Sequence of chain 1.B:
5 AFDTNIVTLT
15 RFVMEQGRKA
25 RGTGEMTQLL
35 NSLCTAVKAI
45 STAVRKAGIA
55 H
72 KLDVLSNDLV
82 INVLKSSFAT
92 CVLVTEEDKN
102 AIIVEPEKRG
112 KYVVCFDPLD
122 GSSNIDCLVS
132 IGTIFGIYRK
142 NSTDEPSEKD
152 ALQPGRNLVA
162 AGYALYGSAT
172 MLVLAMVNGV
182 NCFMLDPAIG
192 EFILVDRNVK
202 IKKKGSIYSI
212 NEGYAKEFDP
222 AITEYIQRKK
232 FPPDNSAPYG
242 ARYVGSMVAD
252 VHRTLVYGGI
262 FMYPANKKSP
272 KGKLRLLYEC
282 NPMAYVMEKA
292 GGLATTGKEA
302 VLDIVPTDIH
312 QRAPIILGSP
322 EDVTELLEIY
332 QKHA

Binding-site contacts:
Ligand atom O1 contacts residue ASP121 of chain 1.A at 2.8 Å (salt-bridge).
Ligand atom O1P contacts residue GLU97 of chain 1.A at 3.4 Å (salt-bridge).
Ligand atom O2P contacts residue GLU97 of chain 1.A at 3.3 Å (salt-bridge).
Ligand atom O5 contacts residue LYS274 of chain 1.A at 3.0 Å (salt-bridge).
Ligand atom P1 contacts residue ASP121 of chain 1.A at 3.3 Å.
Ligand atom C1 contacts residue GLY122 of chain 1.A at 3.7 Å.
Ligand atom O2P contacts residue MG1 of chain 1.C at 3.0 Å.
Ligand atom C6 contacts residue LYS274 of chain 1.A at 3.6 Å.
Ligand atom O5P contacts residue LYS274 of chain 1.A at 3.6 Å.
Ligand atom P1 contacts residue GLY122 of chain 1.A at 3.2 Å.
Ligand atom O4P contacts residue ARG243 of chain 1.B at 2.7 Å (salt-bridge).
Ligand atom O6 contacts residue LYS274 of chain 1.A at 2.8 Å (salt-bridge).
Ligand atom O1 contacts residue GLY122 of chain 1.A at 2.9 Å (h-bond).
Ligand atom O3P contacts residue GLY122 of chain 1.A at 3.7 Å.
Ligand atom O4 contacts residue SER247 of chain 1.A at 3.2 Å (h-bond).
Ligand atom O2P contacts residue ASP121 of chain 1.A at 3.1 Å.
Ligand atom P1 contacts residue MG1 of chain 1.C at 3.2 Å.
Ligand atom P2 contacts residue ASN212 of chain 1.A at 3.7 Å.
Ligand atom O6P contacts residue TYR264 of chain 1.A at 3.5 Å.
Ligand atom O4 contacts residue MET248 of chain 1.A at 3.0 Å (h-bond).
Ligand atom O1P contacts residue MG1 of chain 1.C at 2.6 Å.
Ligand atom O6P contacts residue ASN212 of chain 1.A at 3.2 Å (h-bond).
Ligand atom O4 contacts residue GLY246 of chain 1.A at 3.2 Å.
Ligand atom O4P contacts residue ASN212 of chain 1.A at 3.7 Å.
Ligand atom O2P contacts residue GLY122 of chain 1.A at 2.5 Å (h-bond).
Ligand atom O3 contacts residue ASP121 of chain 1.A at 2.5 Å (salt-bridge).
Ligand atom O3 contacts residue MET248 of chain 1.A at 2.9 Å (h-bond).
Ligand atom C4 contacts residue SER247 of chain 1.A at 3.5 Å.
Ligand atom O3 contacts residue SER247 of chain 1.A at 3.4 Å.
Ligand atom C4 contacts residue MET248 of chain 1.A at 3.5 Å (hydrophobic).
Ligand atom O6P contacts residue TYR244 of chain 1.A at 2.7 Å (h-bond).
Ligand atom O6 contacts residue TYR264 of chain 1.A at 3.6 Å.
Ligand atom C3 contacts residue MET248 of chain 1.A at 3.4 Å (hydrophobic).
Ligand atom C6 contacts residue GLY246 of chain 1.A at 3.7 Å.
Ligand atom C3 contacts residue ASP121 of chain 1.A at 3.7 Å.
Ligand atom O1P contacts residue ASP121 of chain 1.A at 3.5 Å (salt-bridge).
Ligand atom O5P contacts residue TYR264 of chain 1.A at 3.0 Å (h-bond).
Ligand atom O5P contacts residue TYR215 of chain 1.A at 2.6 Å (h-bond).
Ligand atom C2 contacts residue ASP121 of chain 1.A at 3.7 Å.
Ligand atom C4 contacts residue GLY246 of chain 1.A at 3.1 Å.

Sequence of chain 1.A:
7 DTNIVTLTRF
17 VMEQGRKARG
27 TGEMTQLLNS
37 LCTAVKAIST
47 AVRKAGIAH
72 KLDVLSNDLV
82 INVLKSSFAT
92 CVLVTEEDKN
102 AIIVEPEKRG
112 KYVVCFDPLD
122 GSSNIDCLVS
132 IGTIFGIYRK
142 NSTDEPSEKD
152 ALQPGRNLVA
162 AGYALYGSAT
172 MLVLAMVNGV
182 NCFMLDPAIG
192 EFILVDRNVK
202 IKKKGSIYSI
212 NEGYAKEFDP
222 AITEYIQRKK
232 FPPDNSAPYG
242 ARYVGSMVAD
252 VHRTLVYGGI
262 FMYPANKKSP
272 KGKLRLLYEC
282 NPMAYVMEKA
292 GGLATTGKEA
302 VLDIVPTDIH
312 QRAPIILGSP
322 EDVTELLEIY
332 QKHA

This small molecule binds to this protein.
Small molecule (SMILES): O=P(O)(O)OC[C@@H]1O[C@H](COP(=O)(O)O)[C@@H](O)[C@@H]1O